A protein and the small-molecule ligand that binds it are described below.
Small molecule (SMILES): Nc1nc2c(ncn2[C@@H]2O[C@@H]3CO[P](=O)(O)O[C@H]4[C@@H](O)[C@H](n5cnc6c(=O)[nH]c(N)nc65)O[C@@H]4CO[P](=O)(O)O[C@H]3[C@H]2O)c(=O)[nH]1

Binding-site contacts:
Ligand atom N7 contacts residue ARG135 of chain 1.C at 3.2 Å (salt-bridge).
Ligand atom O6 contacts residue ARG135 of chain 1.C at 3.0 Å (salt-bridge).
Ligand atom O1P contacts residue THR134 of chain 1.C at 2.9 Å (h-bond).
Ligand atom C61 contacts residue TRP132 of chain 1.C at 3.8 Å (hydrophobic).
Ligand atom P1 contacts residue ARG135 of chain 1.C at 3.9 Å.
Ligand atom N21 contacts residue LEU133 of chain 1.C at 4.4 Å.
Ligand atom C8 contacts residue ARG135 of chain 1.C at 3.9 Å.
Ligand atom O2P contacts residue ARG135 of chain 1.C at 4.0 Å.
Ligand atom C41 contacts residue TRP132 of chain 1.C at 3.1 Å (hydrophobic).
Ligand atom O3A contacts residue THR134 of chain 1.C at 3.0 Å (h-bond).
Ligand atom N21 contacts residue MET131 of chain 1.C at 3.5 Å (h-bond).
Ligand atom O2A contacts residue LEU133 of chain 1.C at 4.3 Å.
Ligand atom C3A contacts residue THR134 of chain 1.C at 4.3 Å.
Ligand atom O2A contacts residue TRP132 of chain 1.C at 4.5 Å.
Ligand atom C81 contacts residue TRP132 of chain 1.C at 3.8 Å (hydrophobic).
Ligand atom P1 contacts residue THR134 of chain 1.C at 2.9 Å.
Ligand atom C51 contacts residue LYS121 of chain 1.C at 4.3 Å.
Ligand atom O5' contacts residue THR134 of chain 1.C at 4.4 Å.
Ligand atom N71 contacts residue TRP132 of chain 1.C at 3.8 Å.
Ligand atom O1P contacts residue ARG135 of chain 1.C at 2.6 Å (salt-bridge).
Ligand atom C51 contacts residue TRP132 of chain 1.C at 3.4 Å (hydrophobic).
Ligand atom O2A contacts residue THR134 of chain 1.C at 3.8 Å.
Ligand atom C6 contacts residue ARG135 of chain 1.C at 3.9 Å.
Ligand atom C1A contacts residue TRP132 of chain 1.C at 3.5 Å (hydrophobic).
Ligand atom N11 contacts residue TRP132 of chain 1.C at 3.5 Å.
Ligand atom N31 contacts residue TRP132 of chain 1.C at 3.2 Å.
Ligand atom N21 contacts residue TRP132 of chain 1.C at 3.6 Å.
Ligand atom C21 contacts residue TRP132 of chain 1.C at 3.3 Å (hydrophobic).
Ligand atom O4A contacts residue TRP132 of chain 1.C at 4.2 Å.
Ligand atom C81 contacts residue LYS121 of chain 1.C at 4.5 Å.
Ligand atom C5 contacts residue ARG135 of chain 1.C at 4.0 Å.
Ligand atom O61 contacts residue LYS121 of chain 1.C at 4.0 Å.
Ligand atom O2P contacts residue THR134 of chain 1.C at 2.4 Å (h-bond).
Ligand atom N71 contacts residue LYS121 of chain 1.C at 3.7 Å.
Ligand atom N91 contacts residue TRP132 of chain 1.C at 3.4 Å.

Sequence of chain 1.C:
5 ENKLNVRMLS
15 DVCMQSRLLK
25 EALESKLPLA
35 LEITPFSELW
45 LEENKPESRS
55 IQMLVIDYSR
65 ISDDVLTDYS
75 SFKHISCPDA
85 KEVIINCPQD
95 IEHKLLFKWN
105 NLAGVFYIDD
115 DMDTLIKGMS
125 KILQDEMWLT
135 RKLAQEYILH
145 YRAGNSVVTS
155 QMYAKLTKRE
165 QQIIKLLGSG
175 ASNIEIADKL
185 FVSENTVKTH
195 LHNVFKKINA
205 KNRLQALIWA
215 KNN